Sequence of chain 38.C:
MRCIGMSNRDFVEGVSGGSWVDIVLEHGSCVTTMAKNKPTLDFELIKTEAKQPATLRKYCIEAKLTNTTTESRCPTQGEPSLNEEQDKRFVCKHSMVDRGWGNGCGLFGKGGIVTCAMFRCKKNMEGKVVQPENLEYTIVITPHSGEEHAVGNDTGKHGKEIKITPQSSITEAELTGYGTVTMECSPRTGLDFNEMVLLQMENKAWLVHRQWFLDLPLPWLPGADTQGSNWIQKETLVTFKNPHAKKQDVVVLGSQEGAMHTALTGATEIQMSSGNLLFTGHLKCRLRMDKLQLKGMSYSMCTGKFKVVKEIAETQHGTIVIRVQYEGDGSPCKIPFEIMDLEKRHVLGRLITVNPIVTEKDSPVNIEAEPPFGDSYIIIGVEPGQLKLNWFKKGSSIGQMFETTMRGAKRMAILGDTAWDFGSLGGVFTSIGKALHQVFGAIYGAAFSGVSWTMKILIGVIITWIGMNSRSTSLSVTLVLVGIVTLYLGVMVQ

Binding-site contacts:
Ligand atom N2 contacts residue ASN153 of chain 38.A at 2.9 Å (h-bond).
Ligand atom C2 contacts residue HIS149 of chain 38.A at 3.6 Å.
Ligand atom O5 contacts residue HIS149 of chain 38.A at 4.1 Å.
Ligand atom C5 contacts residue HIS158 of chain 38.A at 4.1 Å.
Ligand atom C4 contacts residue ASN153 of chain 38.A at 4.2 Å.
Ligand atom C6 contacts residue LYS157 of chain 38.A at 3.8 Å.
Ligand atom C8 contacts residue TRP101 of chain 38.C at 3.6 Å (hydrophobic).
Ligand atom N2 contacts residue HIS149 of chain 38.A at 4.3 Å.
Ligand atom C5 contacts residue ASN153 of chain 38.A at 3.7 Å.
Ligand atom C1 contacts residue ASN153 of chain 38.A at 1.4 Å.
Ligand atom O5 contacts residue ASN153 of chain 38.A at 2.4 Å (h-bond).
Ligand atom O3 contacts residue HIS149 of chain 38.A at 4.4 Å.
Ligand atom C1 contacts residue HIS158 of chain 38.A at 4.0 Å.
Ligand atom O7 contacts residue HIS149 of chain 38.A at 3.3 Å.
Ligand atom C1 contacts residue THR155 of chain 38.A at 3.9 Å.
Ligand atom C5 contacts residue LYS157 of chain 38.A at 4.1 Å.
Ligand atom O5 contacts residue LYS157 of chain 38.A at 4.5 Å.
Ligand atom C7 contacts residue HIS149 of chain 38.A at 4.2 Å.
Ligand atom O6 contacts residue LYS157 of chain 38.A at 3.8 Å.
Ligand atom C3 contacts residue ASN153 of chain 38.A at 3.8 Å.
Ligand atom O5 contacts residue THR155 of chain 38.A at 4.3 Å.
Ligand atom C8 contacts residue ASN103 of chain 38.C at 4.5 Å.
Ligand atom C8 contacts residue GLY102 of chain 38.C at 3.3 Å.
Ligand atom C6 contacts residue HIS158 of chain 38.A at 3.8 Å.
Ligand atom C2 contacts residue ASN153 of chain 38.A at 2.5 Å.
Ligand atom C7 contacts residue ASN153 of chain 38.A at 3.7 Å.
Ligand atom O5 contacts residue HIS158 of chain 38.A at 3.1 Å.
Ligand atom C1 contacts residue HIS149 of chain 38.A at 4.0 Å.
Ligand atom O7 contacts residue ASN153 of chain 38.A at 4.0 Å.

Sequence of chain 38.A:
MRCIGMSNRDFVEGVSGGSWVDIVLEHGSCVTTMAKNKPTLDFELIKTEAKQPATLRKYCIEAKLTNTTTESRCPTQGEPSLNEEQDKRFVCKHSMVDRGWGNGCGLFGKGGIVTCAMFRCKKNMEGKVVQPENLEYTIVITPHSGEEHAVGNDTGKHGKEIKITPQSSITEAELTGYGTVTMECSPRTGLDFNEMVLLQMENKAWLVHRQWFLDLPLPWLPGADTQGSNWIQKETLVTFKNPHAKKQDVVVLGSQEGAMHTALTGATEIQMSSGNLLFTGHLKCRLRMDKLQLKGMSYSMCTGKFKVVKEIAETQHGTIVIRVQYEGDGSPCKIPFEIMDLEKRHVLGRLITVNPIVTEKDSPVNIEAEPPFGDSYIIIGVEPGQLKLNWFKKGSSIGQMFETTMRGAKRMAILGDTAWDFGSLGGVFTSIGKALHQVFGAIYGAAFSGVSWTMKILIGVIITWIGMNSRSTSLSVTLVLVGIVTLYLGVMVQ

This small molecule binds to this protein.
Small molecule (SMILES): CC(=O)N[C@@H]1[C@@H](O)[C@H](O)[C@@H](CO)O[C@H]1O